Binding-site contacts:
Ligand atom C3 contacts residue ASN61 of chain 1.C at 3.8 Å.
Ligand atom C7 contacts residue ASN61 of chain 1.C at 3.4 Å.
Ligand atom O7 contacts residue ASN61 of chain 1.C at 3.5 Å (h-bond).
Ligand atom O5 contacts residue ASN61 of chain 1.C at 2.4 Å (h-bond).
Ligand atom C2 contacts residue ASN61 of chain 1.C at 2.5 Å.
Ligand atom O7 contacts residue TYR28 of chain 1.C at 3.7 Å.
Ligand atom N2 contacts residue ASN61 of chain 1.C at 2.8 Å (h-bond).
Ligand atom C5 contacts residue ASN61 of chain 1.C at 3.7 Å.
Ligand atom O6 contacts residue ASN61 of chain 1.C at 3.7 Å.
Ligand atom C6 contacts residue ASN61 of chain 1.C at 4.4 Å.
Ligand atom C4 contacts residue ASN61 of chain 1.C at 4.3 Å.
Ligand atom C8 contacts residue ASN61 of chain 1.C at 4.4 Å.
Ligand atom C1 contacts residue ASN61 of chain 1.C at 1.4 Å.

The small molecule below binds the protein below.
Small molecule (SMILES): CC(=O)N[C@@H]1[C@@H](O)[C@H](O)[C@@H](CO)O[C@H]1O

Sequence of chain 1.C:
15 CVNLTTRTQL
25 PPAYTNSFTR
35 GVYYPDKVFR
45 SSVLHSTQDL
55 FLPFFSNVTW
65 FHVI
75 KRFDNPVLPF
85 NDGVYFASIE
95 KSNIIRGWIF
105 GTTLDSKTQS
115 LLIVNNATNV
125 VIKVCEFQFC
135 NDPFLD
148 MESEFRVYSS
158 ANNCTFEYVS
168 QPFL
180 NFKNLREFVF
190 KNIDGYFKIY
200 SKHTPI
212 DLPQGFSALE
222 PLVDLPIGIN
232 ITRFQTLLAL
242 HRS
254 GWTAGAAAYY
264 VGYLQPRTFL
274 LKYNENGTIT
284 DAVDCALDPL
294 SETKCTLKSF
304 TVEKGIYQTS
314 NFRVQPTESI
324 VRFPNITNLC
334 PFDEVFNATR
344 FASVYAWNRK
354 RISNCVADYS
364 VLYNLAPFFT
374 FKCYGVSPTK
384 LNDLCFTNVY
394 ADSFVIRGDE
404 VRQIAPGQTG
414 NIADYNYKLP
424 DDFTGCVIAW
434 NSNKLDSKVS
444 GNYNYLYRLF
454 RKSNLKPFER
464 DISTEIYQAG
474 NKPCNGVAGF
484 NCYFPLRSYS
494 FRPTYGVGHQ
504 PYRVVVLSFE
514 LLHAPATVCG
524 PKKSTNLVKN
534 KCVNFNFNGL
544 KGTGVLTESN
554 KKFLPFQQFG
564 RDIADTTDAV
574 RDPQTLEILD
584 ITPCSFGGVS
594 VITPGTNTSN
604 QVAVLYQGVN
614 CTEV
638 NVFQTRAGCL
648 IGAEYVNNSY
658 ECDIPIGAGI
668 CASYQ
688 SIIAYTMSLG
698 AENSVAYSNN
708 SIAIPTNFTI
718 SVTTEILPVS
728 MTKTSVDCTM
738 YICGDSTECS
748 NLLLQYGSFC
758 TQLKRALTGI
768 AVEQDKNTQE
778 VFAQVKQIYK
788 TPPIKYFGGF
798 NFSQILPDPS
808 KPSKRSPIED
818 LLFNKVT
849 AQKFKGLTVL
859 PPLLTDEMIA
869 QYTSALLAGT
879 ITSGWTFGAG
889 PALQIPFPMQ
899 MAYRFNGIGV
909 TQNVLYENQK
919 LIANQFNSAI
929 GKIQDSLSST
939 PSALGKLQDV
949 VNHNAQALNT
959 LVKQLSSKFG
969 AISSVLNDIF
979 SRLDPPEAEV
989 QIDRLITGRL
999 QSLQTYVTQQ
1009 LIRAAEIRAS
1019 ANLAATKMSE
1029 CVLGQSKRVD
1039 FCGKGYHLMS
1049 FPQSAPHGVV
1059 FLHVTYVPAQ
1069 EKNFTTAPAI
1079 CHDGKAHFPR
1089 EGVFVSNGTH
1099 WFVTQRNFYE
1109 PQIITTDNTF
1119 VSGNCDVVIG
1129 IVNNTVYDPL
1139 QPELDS